Binding-site contacts:
Ligand atom C2 contacts residue ASN154 of chain 60.B at 2.4 Å.
Ligand atom C2 contacts residue HIS104 of chain 4.B at 4.4 Å.
Ligand atom C5 contacts residue HIS104 of chain 4.B at 3.3 Å.
Ligand atom O6 contacts residue HIS104 of chain 4.B at 2.9 Å.
Ligand atom O5 contacts residue HIS104 of chain 4.B at 3.2 Å (h-bond).
Ligand atom C1 contacts residue HIS104 of chain 4.B at 3.2 Å.
Ligand atom C7 contacts residue ASN154 of chain 60.B at 3.3 Å.
Ligand atom C4 contacts residue ASN154 of chain 60.B at 4.2 Å.
Ligand atom C7 contacts residue GLU155 of chain 60.B at 4.1 Å.
Ligand atom C6 contacts residue HIS104 of chain 4.B at 3.7 Å.
Ligand atom C8 contacts residue GLU155 of chain 60.B at 3.8 Å.
Ligand atom O5 contacts residue ASN154 of chain 60.B at 2.4 Å (h-bond).
Ligand atom N2 contacts residue ASN154 of chain 60.B at 2.9 Å (h-bond).
Ligand atom C1 contacts residue ASN154 of chain 60.B at 1.4 Å.
Ligand atom O7 contacts residue HIS104 of chain 4.B at 4.2 Å.
Ligand atom O7 contacts residue GLU155 of chain 60.B at 3.8 Å.
Ligand atom C8 contacts residue ASN154 of chain 60.B at 3.8 Å.
Ligand atom C3 contacts residue ASN154 of chain 60.B at 3.8 Å.
Ligand atom O7 contacts residue ASN154 of chain 60.B at 3.1 Å (h-bond).
Ligand atom C5 contacts residue ASN154 of chain 60.B at 3.7 Å.

Sequence of chain 4.B:
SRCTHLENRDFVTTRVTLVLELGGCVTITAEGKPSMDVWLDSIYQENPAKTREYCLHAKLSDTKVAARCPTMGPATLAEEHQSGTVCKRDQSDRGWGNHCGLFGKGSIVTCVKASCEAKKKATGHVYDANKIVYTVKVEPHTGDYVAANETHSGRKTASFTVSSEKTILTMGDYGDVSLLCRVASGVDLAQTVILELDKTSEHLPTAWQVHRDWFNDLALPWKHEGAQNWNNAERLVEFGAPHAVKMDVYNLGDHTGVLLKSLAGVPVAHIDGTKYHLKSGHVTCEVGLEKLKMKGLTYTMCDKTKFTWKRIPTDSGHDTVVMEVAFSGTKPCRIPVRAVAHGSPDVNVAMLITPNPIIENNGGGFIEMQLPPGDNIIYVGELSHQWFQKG

Sequence of chain 60.B:
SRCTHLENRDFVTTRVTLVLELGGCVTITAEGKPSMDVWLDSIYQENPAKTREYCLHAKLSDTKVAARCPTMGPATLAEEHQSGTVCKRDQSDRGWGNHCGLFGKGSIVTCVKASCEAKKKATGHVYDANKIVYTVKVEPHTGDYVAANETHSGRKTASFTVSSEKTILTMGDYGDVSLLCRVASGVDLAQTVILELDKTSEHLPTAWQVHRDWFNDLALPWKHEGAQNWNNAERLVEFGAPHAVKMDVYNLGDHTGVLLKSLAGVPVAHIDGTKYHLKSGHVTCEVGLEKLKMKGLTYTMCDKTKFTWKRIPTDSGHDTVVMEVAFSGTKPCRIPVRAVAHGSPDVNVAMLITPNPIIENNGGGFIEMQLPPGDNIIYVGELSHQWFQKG

The small molecule below binds the protein below.
Small molecule (SMILES): CC(=O)N[C@@H]1[C@@H](O)[C@H](O)[C@@H](CO)O[C@H]1O